Sequence of chain 39.C:
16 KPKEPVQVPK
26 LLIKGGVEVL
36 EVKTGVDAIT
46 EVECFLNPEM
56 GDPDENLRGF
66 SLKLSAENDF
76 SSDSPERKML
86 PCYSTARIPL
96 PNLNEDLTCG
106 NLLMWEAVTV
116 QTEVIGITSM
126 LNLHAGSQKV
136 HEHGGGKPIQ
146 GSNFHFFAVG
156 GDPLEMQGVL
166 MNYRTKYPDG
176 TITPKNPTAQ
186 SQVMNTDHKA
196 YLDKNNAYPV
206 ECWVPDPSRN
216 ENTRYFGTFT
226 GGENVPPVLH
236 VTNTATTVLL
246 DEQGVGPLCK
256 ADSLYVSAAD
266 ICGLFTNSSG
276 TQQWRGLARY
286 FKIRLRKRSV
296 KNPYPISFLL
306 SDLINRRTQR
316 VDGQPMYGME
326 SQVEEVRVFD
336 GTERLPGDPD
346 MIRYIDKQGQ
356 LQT

Sequence of chain 39.E:
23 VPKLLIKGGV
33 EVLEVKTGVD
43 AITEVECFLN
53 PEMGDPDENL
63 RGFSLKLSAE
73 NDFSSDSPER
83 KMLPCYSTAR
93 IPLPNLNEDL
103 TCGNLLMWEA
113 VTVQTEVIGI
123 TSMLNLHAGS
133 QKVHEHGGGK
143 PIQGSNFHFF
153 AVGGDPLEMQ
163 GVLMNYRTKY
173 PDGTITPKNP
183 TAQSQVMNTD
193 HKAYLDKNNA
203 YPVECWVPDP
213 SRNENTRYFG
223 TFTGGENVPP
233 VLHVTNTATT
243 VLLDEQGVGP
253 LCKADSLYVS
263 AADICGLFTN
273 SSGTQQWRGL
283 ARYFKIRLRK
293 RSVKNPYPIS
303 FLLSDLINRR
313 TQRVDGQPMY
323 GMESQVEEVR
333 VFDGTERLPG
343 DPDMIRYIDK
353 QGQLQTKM

Binding-site contacts:
Ligand atom C9 contacts residue GLN278 of chain 39.D at 3.2 Å.
Ligand atom N5 contacts residue ASN272 of chain 39.D at 3.3 Å (h-bond).
Ligand atom O9 contacts residue LEU67 of chain 39.D at 3.2 Å.
Ligand atom O8 contacts residue LYS68 of chain 39.D at 3.5 Å.
Ligand atom C9 contacts residue LYS68 of chain 39.D at 3.8 Å.
Ligand atom O1A contacts residue SER274 of chain 39.D at 3.8 Å.
Ligand atom O1B contacts residue SER274 of chain 39.D at 2.4 Å (h-bond).
Ligand atom C11 contacts residue HIS138 of chain 39.C at 3.3 Å.
Ligand atom C8 contacts residue GLN278 of chain 39.D at 3.7 Å.
Ligand atom C11 contacts residue PHE270 of chain 39.D at 3.9 Å (hydrophobic).
Ligand atom C1 contacts residue SER274 of chain 39.D at 3.4 Å.
Ligand atom C5 contacts residue LYS68 of chain 39.D at 3.7 Å.
Ligand atom O1A contacts residue ASN272 of chain 39.D at 3.6 Å (h-bond).
Ligand atom C1 contacts residue THR276 of chain 39.D at 3.4 Å.
Ligand atom N5 contacts residue GLN278 of chain 39.D at 3.9 Å.
Ligand atom O1A contacts residue THR276 of chain 39.D at 2.6 Å (h-bond).
Ligand atom O8 contacts residue GLN278 of chain 39.D at 3.5 Å (h-bond).
Ligand atom C11 contacts residue LYS68 of chain 39.D at 3.8 Å.
Ligand atom O8 contacts residue ASN272 of chain 39.D at 3.4 Å (h-bond).
Ligand atom C10 contacts residue LYS68 of chain 39.D at 3.8 Å.
Ligand atom C11 contacts residue PHE75 of chain 39.E at 1.8 Å (hydrophobic).
Ligand atom C7 contacts residue GLN278 of chain 39.D at 3.8 Å.
Ligand atom C11 contacts residue ASN272 of chain 39.D at 3.6 Å.
Ligand atom C6 contacts residue LYS68 of chain 39.D at 3.8 Å.
Ligand atom O1B contacts residue LYS68 of chain 39.D at 3.6 Å.
Ligand atom N5 contacts residue LYS68 of chain 39.D at 2.9 Å (salt-bridge).
Ligand atom C11 contacts residue THR276 of chain 39.D at 3.4 Å.
Ligand atom N5 contacts residue PHE75 of chain 39.E at 3.8 Å.
Ligand atom O1B contacts residue THR276 of chain 39.D at 3.5 Å (h-bond).
Ligand atom C10 contacts residue LEU62 of chain 39.D at 3.5 Å (hydrophobic).
Ligand atom C11 contacts residue LEU62 of chain 39.D at 3.9 Å (hydrophobic).
Ligand atom O9 contacts residue LYS68 of chain 39.D at 2.8 Å (salt-bridge).
Ligand atom O8 contacts residue THR276 of chain 39.D at 3.8 Å.
Ligand atom O10 contacts residue PHE75 of chain 39.E at 2.6 Å.
Ligand atom C6 contacts residue ASN272 of chain 39.D at 3.7 Å.
Ligand atom C11 contacts residue GLN278 of chain 39.D at 3.5 Å.
Ligand atom O10 contacts residue LEU62 of chain 39.D at 3.1 Å.
Ligand atom C11 contacts residue PHE65 of chain 39.D at 3.8 Å (hydrophobic).
Ligand atom C10 contacts residue PHE75 of chain 39.E at 2.7 Å (hydrophobic).
Ligand atom O7 contacts residue LEU62 of chain 39.D at 3.5 Å.

Sequence of chain 39.D:
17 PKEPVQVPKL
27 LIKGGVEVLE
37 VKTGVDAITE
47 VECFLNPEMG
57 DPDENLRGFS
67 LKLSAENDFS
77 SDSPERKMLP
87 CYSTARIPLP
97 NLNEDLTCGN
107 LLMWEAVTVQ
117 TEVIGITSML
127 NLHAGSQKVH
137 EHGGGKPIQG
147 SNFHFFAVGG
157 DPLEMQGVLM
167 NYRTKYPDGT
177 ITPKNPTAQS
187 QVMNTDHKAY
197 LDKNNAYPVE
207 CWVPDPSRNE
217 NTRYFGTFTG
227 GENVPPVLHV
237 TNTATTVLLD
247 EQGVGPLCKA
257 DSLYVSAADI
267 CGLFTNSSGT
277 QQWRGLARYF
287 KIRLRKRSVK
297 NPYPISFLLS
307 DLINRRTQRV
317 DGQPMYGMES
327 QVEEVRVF

A protein and the small-molecule ligand that binds it are described below.
Small molecule (SMILES): CC(=O)N[C@H]1[C@H]([C@H](O)[C@H](O)CO)O[C@@](O[C@H](CO)[C@@H](O)[C@@H]2O[C@@H](C(=O)O)C[C@H](O)[C@H]2NC(C)=O)(C(=O)O)C[C@@H]1O